Sequence of chain 58.E:
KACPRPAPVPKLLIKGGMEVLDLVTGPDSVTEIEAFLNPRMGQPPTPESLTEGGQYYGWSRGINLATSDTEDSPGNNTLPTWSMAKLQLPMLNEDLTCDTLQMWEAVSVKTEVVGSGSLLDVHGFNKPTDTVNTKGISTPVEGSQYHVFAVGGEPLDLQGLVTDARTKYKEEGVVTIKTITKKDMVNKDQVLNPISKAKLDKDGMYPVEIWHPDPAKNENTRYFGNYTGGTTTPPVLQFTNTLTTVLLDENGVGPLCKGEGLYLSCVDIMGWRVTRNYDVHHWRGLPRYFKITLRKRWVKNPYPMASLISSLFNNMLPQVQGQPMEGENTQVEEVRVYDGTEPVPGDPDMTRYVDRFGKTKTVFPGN

A protein and the small-molecule ligand that binds it are described below.
Small molecule (SMILES): CC(=O)N[C@H]1[C@H]([C@H](O)[C@H](O)CO)O[C@@](O[C@H]2[C@@H](O)[C@@H](CO)O[C@@H](O[C@H]3[C@H](O)[C@@H](O)[C@H](O)O[C@@H]3CO)[C@@H]2O)(C(=O)O)C[C@@H]1O

Sequence of chain 58.D:
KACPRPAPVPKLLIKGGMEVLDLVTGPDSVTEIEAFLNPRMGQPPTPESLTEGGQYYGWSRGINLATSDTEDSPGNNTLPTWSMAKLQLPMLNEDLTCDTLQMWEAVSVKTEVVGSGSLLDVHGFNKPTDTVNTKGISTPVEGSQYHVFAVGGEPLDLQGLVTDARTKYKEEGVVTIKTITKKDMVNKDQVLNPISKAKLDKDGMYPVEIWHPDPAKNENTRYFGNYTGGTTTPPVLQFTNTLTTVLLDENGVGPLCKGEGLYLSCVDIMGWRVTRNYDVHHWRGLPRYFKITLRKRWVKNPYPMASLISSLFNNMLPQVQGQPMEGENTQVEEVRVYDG

Binding-site contacts:
Ligand atom C11 contacts residue TYR72 of chain 58.D at 4.0 Å (hydrophobic).
Ligand atom O1B contacts residue ARG77 of chain 58.D at 2.8 Å (salt-bridge).
Ligand atom C3 contacts residue HIS298 of chain 58.D at 3.9 Å.
Ligand atom O8 contacts residue ARG77 of chain 58.D at 3.6 Å.
Ligand atom O4 contacts residue TYR72 of chain 58.D at 3.9 Å.
Ligand atom C1 contacts residue ARG77 of chain 58.D at 3.4 Å.
Ligand atom C3 contacts residue VAL296 of chain 58.D at 3.5 Å (hydrophobic).
Ligand atom O8 contacts residue TYR72 of chain 58.D at 3.7 Å.
Ligand atom C4 contacts residue HIS298 of chain 58.D at 3.7 Å.
Ligand atom C4 contacts residue GLY78 of chain 58.D at 3.8 Å.
Ligand atom C11 contacts residue ASP85 of chain 58.E at 3.6 Å.
Ligand atom O10 contacts residue THR291 of chain 58.D at 3.8 Å.
Ligand atom O4 contacts residue ILE79 of chain 58.D at 4.2 Å.
Ligand atom O1A contacts residue TYR72 of chain 58.D at 3.3 Å.
Ligand atom C3 contacts residue GLY78 of chain 58.D at 4.0 Å.
Ligand atom C4 contacts residue ARG77 of chain 58.D at 4.1 Å.
Ligand atom C5 contacts residue TYR72 of chain 58.D at 3.6 Å (hydrophobic).
Ligand atom C4 contacts residue TYR72 of chain 58.D at 3.4 Å (hydrophobic).
Ligand atom N5 contacts residue TYR72 of chain 58.D at 3.0 Å (h-bond).
Ligand atom O4 contacts residue GLY78 of chain 58.D at 3.1 Å (h-bond).
Ligand atom O4 contacts residue HIS298 of chain 58.D at 2.6 Å (h-bond).
Ligand atom O3 contacts residue GLY78 of chain 58.D at 3.8 Å.
Ligand atom C3 contacts residue ARG77 of chain 58.D at 3.4 Å.
Ligand atom C6 contacts residue THR94 of chain 58.D at 4.2 Å.
Ligand atom C4 contacts residue VAL296 of chain 58.D at 4.2 Å (hydrophobic).
Ligand atom C6 contacts residue TYR72 of chain 58.D at 3.8 Å (hydrophobic).
Ligand atom O1A contacts residue ARG77 of chain 58.D at 2.8 Å (salt-bridge).
Ligand atom C1 contacts residue TYR72 of chain 58.D at 3.8 Å (hydrophobic).
Ligand atom O4 contacts residue THR291 of chain 58.D at 4.0 Å.
Ligand atom C2 contacts residue ARG77 of chain 58.D at 4.0 Å.
Ligand atom O3 contacts residue VAL296 of chain 58.D at 4.3 Å.
Ligand atom O4 contacts residue ARG77 of chain 58.D at 4.3 Å.
Ligand atom O4 contacts residue VAL296 of chain 58.D at 4.0 Å.
Ligand atom C6 contacts residue ASN93 of chain 58.D at 3.2 Å.
Ligand atom O3 contacts residue ARG77 of chain 58.D at 4.3 Å.
Ligand atom O3 contacts residue ASN80 of chain 58.D at 3.8 Å.
Ligand atom O1A contacts residue GLY78 of chain 58.D at 4.1 Å.
Ligand atom C10 contacts residue TYR72 of chain 58.D at 3.8 Å (hydrophobic).
Ligand atom O1B contacts residue TYR72 of chain 58.D at 4.0 Å.
Ligand atom O6 contacts residue ASN93 of chain 58.D at 3.4 Å (h-bond).